Sequence of chain 1.A:
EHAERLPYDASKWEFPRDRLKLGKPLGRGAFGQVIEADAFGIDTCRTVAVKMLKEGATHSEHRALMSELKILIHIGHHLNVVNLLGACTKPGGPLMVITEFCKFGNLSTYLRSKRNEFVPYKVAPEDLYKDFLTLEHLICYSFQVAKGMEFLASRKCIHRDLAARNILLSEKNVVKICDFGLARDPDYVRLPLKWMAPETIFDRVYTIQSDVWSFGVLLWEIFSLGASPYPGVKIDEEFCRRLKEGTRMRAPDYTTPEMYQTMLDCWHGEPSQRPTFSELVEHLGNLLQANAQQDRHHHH

Binding-site contacts:
Ligand atom F2 contacts residue ILE180 of chain 1.A at 3.7 Å.
Ligand atom C16 contacts residue THR102 of chain 1.A at 3.7 Å.
Ligand atom C15 contacts residue GLU71 of chain 1.A at 3.4 Å.
Ligand atom C23 contacts residue GLU71 of chain 1.A at 3.7 Å.
Ligand atom N5 contacts residue ASP182 of chain 1.A at 3.1 Å (salt-bridge).
Ligand atom F3 contacts residue ILE78 of chain 1.A at 3.6 Å.
Ligand atom C27 contacts residue PHE183 of chain 1.A at 3.4 Å (hydrophobic).
Ligand atom C27 contacts residue VAL34 of chain 1.A at 3.6 Å (hydrophobic).
Ligand atom C32 contacts residue ALA52 of chain 1.A at 3.5 Å (hydrophobic).
Ligand atom C12 contacts residue ASP182 of chain 1.A at 3.5 Å.
Ligand atom N28 contacts residue PHE183 of chain 1.A at 3.3 Å.
Ligand atom C24 contacts residue PHE183 of chain 1.A at 3.6 Å (hydrophobic).
Ligand atom C18 contacts residue THR102 of chain 1.A at 3.5 Å.
Ligand atom N19 contacts residue GLU71 of chain 1.A at 2.6 Å (salt-bridge).
Ligand atom C33 contacts residue GLU103 of chain 1.A at 3.4 Å.
Ligand atom C35 contacts residue CYS105 of chain 1.A at 3.8 Å (hydrophobic).
Ligand atom C26 contacts residue PHE183 of chain 1.A at 3.5 Å (hydrophobic).
Ligand atom C33 contacts residue CYS105 of chain 1.A at 3.6 Å (hydrophobic).
Ligand atom N4 contacts residue GLU71 of chain 1.A at 2.9 Å (salt-bridge).
Ligand atom F2 contacts residue HIS162 of chain 1.A at 3.3 Å.
Ligand atom N37 contacts residue CYS105 of chain 1.A at 2.9 Å (h-bond).
Ligand atom C25 contacts residue LEU26 of chain 1.A at 3.7 Å (hydrophobic).
Ligand atom C22 contacts residue ASP182 of chain 1.A at 3.3 Å.
Ligand atom C16 contacts residue LYS54 of chain 1.A at 3.6 Å.
Ligand atom F1 contacts residue VAL84 of chain 1.A at 3.2 Å.
Ligand atom N34 contacts residue PHE104 of chain 1.A at 3.6 Å.
Ligand atom C7 contacts residue ASP182 of chain 1.A at 3.4 Å.
Ligand atom C8 contacts residue ASP182 of chain 1.A at 3.6 Å.
Ligand atom C15 contacts residue LYS54 of chain 1.A at 3.6 Å.
Ligand atom F2 contacts residue LEU155 of chain 1.A at 3.5 Å.
Ligand atom F3 contacts residue LEU155 of chain 1.A at 3.6 Å.
Ligand atom C17 contacts residue LYS54 of chain 1.A at 3.6 Å.
Ligand atom F1 contacts residue LEU155 of chain 1.A at 3.4 Å.
Ligand atom C25 contacts residue PHE183 of chain 1.A at 3.7 Å (hydrophobic).
Ligand atom N19 contacts residue ASP182 of chain 1.A at 3.4 Å (salt-bridge).
Ligand atom C17 contacts residue THR102 of chain 1.A at 3.7 Å.
Ligand atom N37 contacts residue PHE104 of chain 1.A at 3.4 Å.
Ligand atom C29 contacts residue PHE183 of chain 1.A at 3.4 Å (hydrophobic).
Ligand atom C12 contacts residue GLU71 of chain 1.A at 3.1 Å.
Ligand atom N34 contacts residue CYS105 of chain 1.A at 2.9 Å (h-bond).

The small molecule below binds the protein below.
Small molecule (SMILES): CNc1nccc(-c2cccnc2Oc2ccc(Nc3nc4ccc(C(F)(F)F)cc4[nH]3)c3ccccc23)n1